Sequence of chain 1.Z:
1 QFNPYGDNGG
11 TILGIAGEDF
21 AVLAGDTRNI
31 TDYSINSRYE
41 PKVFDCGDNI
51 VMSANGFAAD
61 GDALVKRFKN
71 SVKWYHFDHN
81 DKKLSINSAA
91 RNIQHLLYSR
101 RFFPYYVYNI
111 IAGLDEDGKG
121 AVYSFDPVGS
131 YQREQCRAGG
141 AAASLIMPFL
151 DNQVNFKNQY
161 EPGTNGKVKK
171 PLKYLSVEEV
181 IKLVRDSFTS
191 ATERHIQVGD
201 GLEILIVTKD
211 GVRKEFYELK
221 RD

Sequence of chain 1.Y:
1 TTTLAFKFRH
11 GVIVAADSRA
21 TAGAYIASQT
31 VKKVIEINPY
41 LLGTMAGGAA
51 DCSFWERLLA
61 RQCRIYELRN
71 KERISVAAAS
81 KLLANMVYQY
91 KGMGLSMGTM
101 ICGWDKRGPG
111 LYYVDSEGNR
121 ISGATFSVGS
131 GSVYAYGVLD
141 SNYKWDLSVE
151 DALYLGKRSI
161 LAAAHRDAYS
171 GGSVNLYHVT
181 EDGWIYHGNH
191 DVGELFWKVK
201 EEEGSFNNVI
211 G

Binding-site contacts:
Ligand atom C25 contacts residue ALA20 of chain 1.Y at 3.8 Å (hydrophobic).
Ligand atom C11 contacts residue THR21 of chain 1.Y at 3.4 Å.
Ligand atom C21 contacts residue GLY47 of chain 1.Y at 4.0 Å.
Ligand atom O19 contacts residue ALA20 of chain 1.Y at 3.5 Å.
Ligand atom C10 contacts residue GLY47 of chain 1.Y at 3.8 Å.
Ligand atom C18 contacts residue THR21 of chain 1.Y at 3.9 Å.
Ligand atom O8 contacts residue GLY47 of chain 1.Y at 3.6 Å.
Ligand atom C21 contacts residue THR1 of chain 1.Y at 2.4 Å.
Ligand atom C7 contacts residue THR21 of chain 1.Y at 3.8 Å.
Ligand atom N20 contacts residue GLY47 of chain 1.Y at 3.1 Å (h-bond).
Ligand atom C25 contacts residue ARG19 of chain 1.Y at 4.0 Å.
Ligand atom C21 contacts residue ARG19 of chain 1.Y at 4.0 Å.
Ligand atom N9 contacts residue THR21 of chain 1.Y at 2.8 Å (h-bond).
Ligand atom C6 contacts residue ALA22 of chain 1.Y at 4.0 Å (hydrophobic).
Ligand atom C25 contacts residue LYS33 of chain 1.Y at 3.9 Å.
Ligand atom C10 contacts residue THR21 of chain 1.Y at 3.6 Å.
Ligand atom N20 contacts residue THR1 of chain 1.Y at 3.7 Å.
Ligand atom C18 contacts residue GLY47 of chain 1.Y at 3.9 Å.
Ligand atom C13 contacts residue GLY47 of chain 1.Y at 4.0 Å.
Ligand atom C3 contacts residue ASP126 of chain 1.Z at 4.0 Å.
Ligand atom C23 contacts residue GLY47 of chain 1.Y at 3.6 Å.
Ligand atom O28 contacts residue ALA46 of chain 1.Y at 4.0 Å.
Ligand atom O27 contacts residue TYR169 of chain 1.Y at 3.9 Å.
Ligand atom N1 contacts residue THR21 of chain 1.Y at 2.9 Å (h-bond).
Ligand atom O28 contacts residue GLY47 of chain 1.Y at 3.0 Å (h-bond).
Ligand atom B26 contacts residue THR1 of chain 1.Y at 1.4 Å.
Ligand atom C23 contacts residue ALA49 of chain 1.Y at 4.0 Å (hydrophobic).
Ligand atom O19 contacts residue THR21 of chain 1.Y at 2.8 Å (h-bond).
Ligand atom O28 contacts residue THR1 of chain 1.Y at 2.4 Å (h-bond).
Ligand atom O27 contacts residue THR1 of chain 1.Y at 2.3 Å (h-bond).
Ligand atom C22 contacts residue GLY47 of chain 1.Y at 3.8 Å.
Ligand atom C2 contacts residue THR21 of chain 1.Y at 3.8 Å.
Ligand atom C17 contacts residue THR21 of chain 1.Y at 3.8 Å.
Ligand atom C24 contacts residue ALA49 of chain 1.Y at 3.7 Å (hydrophobic).
Ligand atom C22 contacts residue THR1 of chain 1.Y at 2.7 Å.
Ligand atom C22 contacts residue LYS33 of chain 1.Y at 3.8 Å.
Ligand atom N4 contacts residue ASP126 of chain 1.Z at 3.5 Å.
Ligand atom C6 contacts residue THR21 of chain 1.Y at 3.7 Å.
Ligand atom O8 contacts residue ALA49 of chain 1.Y at 3.6 Å (h-bond).
Ligand atom C6 contacts residue ALA27 of chain 1.Y at 3.8 Å (hydrophobic).

A protein and the small-molecule ligand that binds it are described below.
Small molecule (SMILES): CC(C)C[C@H](NC(=O)[C@H](Cc1ccccc1)NC(=O)c1cnccn1)B(O)O